Binding-site contacts:
Ligand atom F1 contacts residue PHE186 of chain 7.A at 3.8 Å.
Ligand atom O1A contacts residue ALA24 of chain 7.C at 3.3 Å.
Ligand atom C2A contacts residue PHE186 of chain 7.A at 3.5 Å (hydrophobic).
Ligand atom F1 contacts residue MET224 of chain 7.A at 3.6 Å.
Ligand atom N3A contacts residue TYR152 of chain 7.A at 3.8 Å.
Ligand atom CM4 contacts residue ALA150 of chain 7.A at 3.6 Å (hydrophobic).
Ligand atom F3 contacts residue SER175 of chain 7.A at 2.8 Å.
Ligand atom F3 contacts residue TYR152 of chain 7.A at 3.6 Å.
Ligand atom O1 contacts residue MET221 of chain 7.A at 3.7 Å.
Ligand atom F3 contacts residue VAL176 of chain 7.A at 3.6 Å.
Ligand atom F2 contacts residue VAL176 of chain 7.A at 2.7 Å.
Ligand atom C1C contacts residue TYR197 of chain 7.A at 3.5 Å (hydrophobic).
Ligand atom CM2 contacts residue TYR128 of chain 7.A at 3.4 Å (hydrophobic).
Ligand atom CM2 contacts residue MET224 of chain 7.A at 3.5 Å (hydrophobic).
Ligand atom N3A contacts residue PHE186 of chain 7.A at 3.4 Å.
Ligand atom CM3 contacts residue ASN219 of chain 7.A at 3.8 Å.
Ligand atom N1A contacts residue PRO174 of chain 7.A at 3.5 Å.
Ligand atom C2C contacts residue ILE104 of chain 7.A at 3.8 Å (hydrophobic).
Ligand atom C3C contacts residue TYR128 of chain 7.A at 3.3 Å (hydrophobic).
Ligand atom C3B contacts residue MET224 of chain 7.A at 3.6 Å (hydrophobic).
Ligand atom C2A contacts residue TYR152 of chain 7.A at 3.7 Å (hydrophobic).
Ligand atom F3 contacts residue PRO174 of chain 7.A at 2.9 Å.
Ligand atom N1A contacts residue ALA24 of chain 7.C at 3.2 Å.
Ligand atom C3 contacts residue LEU106 of chain 7.A at 3.8 Å (hydrophobic).
Ligand atom CM2 contacts residue ILE104 of chain 7.A at 3.6 Å (hydrophobic).
Ligand atom F1 contacts residue ALA150 of chain 7.A at 3.8 Å.
Ligand atom C5B contacts residue TYR152 of chain 7.A at 3.5 Å (hydrophobic).
Ligand atom C6B contacts residue TYR152 of chain 7.A at 3.6 Å (hydrophobic).
Ligand atom C1C contacts residue TYR128 of chain 7.A at 3.5 Å (hydrophobic).
Ligand atom F3 contacts residue MET151 of chain 7.A at 3.7 Å.
Ligand atom C4 contacts residue TYR197 of chain 7.A at 3.4 Å (hydrophobic).
Ligand atom C2B contacts residue ILE104 of chain 7.A at 3.8 Å (hydrophobic).
Ligand atom CM6 contacts residue TYR152 of chain 7.A at 3.4 Å (hydrophobic).
Ligand atom CM6 contacts residue LEU25 of chain 7.C at 3.8 Å (hydrophobic).
Ligand atom CM4 contacts residue VAL176 of chain 7.A at 3.8 Å (hydrophobic).
Ligand atom F3 contacts residue ALA150 of chain 7.A at 2.7 Å.
Ligand atom CM6 contacts residue VAL188 of chain 7.A at 3.8 Å (hydrophobic).
Ligand atom C3A contacts residue PHE186 of chain 7.A at 3.7 Å (hydrophobic).
Ligand atom C2C contacts residue TYR128 of chain 7.A at 3.2 Å (hydrophobic).
Ligand atom O1A contacts residue PRO174 of chain 7.A at 3.5 Å.

Sequence of chain 8.C:
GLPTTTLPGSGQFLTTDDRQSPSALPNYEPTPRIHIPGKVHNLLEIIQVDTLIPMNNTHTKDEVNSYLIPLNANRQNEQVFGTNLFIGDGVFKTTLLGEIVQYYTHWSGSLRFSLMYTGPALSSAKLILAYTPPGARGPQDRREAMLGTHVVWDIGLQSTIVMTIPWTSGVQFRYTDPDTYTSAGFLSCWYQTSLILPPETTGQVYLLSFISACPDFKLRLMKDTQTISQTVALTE

Sequence of chain 7.C:
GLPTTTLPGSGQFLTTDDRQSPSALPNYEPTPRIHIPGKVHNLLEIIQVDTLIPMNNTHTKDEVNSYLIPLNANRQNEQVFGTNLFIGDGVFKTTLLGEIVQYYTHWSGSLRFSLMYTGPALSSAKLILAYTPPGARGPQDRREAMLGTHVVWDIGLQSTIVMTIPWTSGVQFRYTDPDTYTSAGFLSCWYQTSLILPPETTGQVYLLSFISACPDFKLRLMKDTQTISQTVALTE

Sequence of chain 7.A:
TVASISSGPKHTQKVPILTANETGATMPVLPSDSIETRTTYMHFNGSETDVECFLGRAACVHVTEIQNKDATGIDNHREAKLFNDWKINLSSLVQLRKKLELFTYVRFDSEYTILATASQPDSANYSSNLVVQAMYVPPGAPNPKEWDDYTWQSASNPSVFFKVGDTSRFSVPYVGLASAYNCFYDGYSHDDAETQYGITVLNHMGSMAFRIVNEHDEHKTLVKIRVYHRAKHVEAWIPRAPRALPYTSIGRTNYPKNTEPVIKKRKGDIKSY

The protein below binds the small molecule below.
Small molecule (SMILES): Cc1cc(CCCOc2c(C)cc(-c3noc(C(F)(F)F)n3)cc2C)on1